Binding-site contacts:
Ligand atom C7 contacts residue ASN406 of chain 1.A at 3.4 Å.
Ligand atom C5 contacts residue PRO253 of chain 1.A at 4.1 Å (hydrophobic).
Ligand atom C1 contacts residue PRO253 of chain 1.A at 4.2 Å (hydrophobic).
Ligand atom O6 contacts residue LEU227 of chain 1.A at 4.4 Å.
Ligand atom O7 contacts residue ASN224 of chain 1.A at 4.5 Å.
Ligand atom N2 contacts residue ASN406 of chain 1.A at 3.0 Å (h-bond).
Ligand atom C2 contacts residue ASN406 of chain 1.A at 2.5 Å.
Ligand atom C8 contacts residue ASN406 of chain 1.A at 3.7 Å.
Ligand atom O7 contacts residue NAG1 of chain 1.CA at 3.5 Å (h-bond).
Ligand atom C6 contacts residue PRO253 of chain 1.A at 4.2 Å (hydrophobic).
Ligand atom C3 contacts residue ASN406 of chain 1.A at 3.8 Å.
Ligand atom O5 contacts residue PRO253 of chain 1.A at 3.6 Å.
Ligand atom C8 contacts residue SER405 of chain 1.A at 3.7 Å.
Ligand atom O7 contacts residue ASN406 of chain 1.A at 3.5 Å (h-bond).
Ligand atom C8 contacts residue ARG404 of chain 1.A at 4.1 Å.
Ligand atom C8 contacts residue NAG1 of chain 1.CA at 3.5 Å.
Ligand atom C7 contacts residue NAG1 of chain 1.CA at 3.7 Å.
Ligand atom O5 contacts residue ASN406 of chain 1.A at 2.3 Å (h-bond).
Ligand atom C5 contacts residue ASN406 of chain 1.A at 3.7 Å.
Ligand atom C1 contacts residue ASN406 of chain 1.A at 1.4 Å.
Ligand atom C4 contacts residue ASN406 of chain 1.A at 4.2 Å.

Sequence of chain 1.A:
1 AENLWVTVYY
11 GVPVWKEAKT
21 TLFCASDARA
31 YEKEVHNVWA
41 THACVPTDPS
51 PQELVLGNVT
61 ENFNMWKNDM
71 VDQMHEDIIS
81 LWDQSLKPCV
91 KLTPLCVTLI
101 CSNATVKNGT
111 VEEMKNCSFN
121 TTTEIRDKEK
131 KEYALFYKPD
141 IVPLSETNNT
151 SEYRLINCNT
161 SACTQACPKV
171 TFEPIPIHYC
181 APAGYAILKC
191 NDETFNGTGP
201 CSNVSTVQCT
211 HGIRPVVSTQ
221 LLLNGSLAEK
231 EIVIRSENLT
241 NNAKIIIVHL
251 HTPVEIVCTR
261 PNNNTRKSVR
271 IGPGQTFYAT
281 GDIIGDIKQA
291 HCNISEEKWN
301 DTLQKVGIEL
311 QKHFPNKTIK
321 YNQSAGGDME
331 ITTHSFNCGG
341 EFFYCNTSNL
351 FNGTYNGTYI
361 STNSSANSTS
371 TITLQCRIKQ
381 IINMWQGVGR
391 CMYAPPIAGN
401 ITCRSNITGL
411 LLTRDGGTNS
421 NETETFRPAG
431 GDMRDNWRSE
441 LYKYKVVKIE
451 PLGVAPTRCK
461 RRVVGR

A small-molecule ligand and the protein it binds are described below.
Small molecule (SMILES): CC(=O)N[C@@H]1[C@@H](O)[C@H](O)[C@@H](CO)O[C@H]1O